Binding-site contacts:
Ligand atom C4' contacts residue LYS210 of chain 1.D at 3.3 Å.
Ligand atom O3' contacts residue PHE158 of chain 1.D at 2.9 Å (h-bond).
Ligand atom O6 contacts residue TYR257 of chain 1.C at 3.1 Å.
Ligand atom C6 contacts residue ARG259 of chain 1.C at 3.5 Å.
Ligand atom O4' contacts residue LYS210 of chain 1.D at 2.8 Å (salt-bridge).
Ligand atom O6 contacts residue MSE258 of chain 1.C at 3.4 Å (h-bond).
Ligand atom C2' contacts residue TYR257 of chain 1.C at 3.5 Å (hydrophobic).
Ligand atom O4' contacts residue LEU159 of chain 1.D at 3.0 Å (h-bond).
Ligand atom C6' contacts residue CYS268 of chain 1.C at 3.4 Å (hydrophobic).
Ligand atom C2 contacts residue ARG259 of chain 1.C at 3.3 Å.
Ligand atom O2A contacts residue LYS324 of chain 1.C at 2.7 Å (salt-bridge).
Ligand atom O2' contacts residue ASN214 of chain 1.D at 3.0 Å (h-bond).
Ligand atom N2 contacts residue ASN225 of chain 1.D at 3.2 Å (h-bond).
Ligand atom C4' contacts residue LEU159 of chain 1.D at 3.4 Å (hydrophobic).
Ligand atom C6' contacts residue LYS210 of chain 1.D at 3.5 Å.
Ligand atom O6A contacts residue CYS268 of chain 1.C at 3.4 Å.
Ligand atom O2' contacts residue TYR257 of chain 1.C at 3.4 Å (h-bond).
Ligand atom C3' contacts residue LEU159 of chain 1.D at 3.4 Å (hydrophobic).
Ligand atom O2B contacts residue GLU161 of chain 1.D at 2.9 Å (salt-bridge).
Ligand atom O5' contacts residue CYS268 of chain 1.C at 3.4 Å.
Ligand atom O6A contacts residue GLU157 of chain 1.D at 3.5 Å (salt-bridge).
Ligand atom C6' contacts residue GLU157 of chain 1.D at 3.3 Å.
Ligand atom N1 contacts residue ARG259 of chain 1.C at 2.6 Å (salt-bridge).
Ligand atom O4' contacts residue GLU157 of chain 1.D at 3.5 Å (salt-bridge).
Ligand atom O6B contacts residue GLU157 of chain 1.D at 2.5 Å (salt-bridge).
Ligand atom O2A contacts residue TYR256 of chain 1.C at 2.6 Å (h-bond).
Ligand atom O4' contacts residue PHE158 of chain 1.D at 3.1 Å.
Ligand atom O6B contacts residue CYS268 of chain 1.C at 3.4 Å (h-bond).
Ligand atom O3A contacts residue LYS324 of chain 1.C at 3.3 Å (salt-bridge).
Ligand atom O6 contacts residue ARG259 of chain 1.C at 3.0 Å (salt-bridge).
Ligand atom O6A contacts residue LYS210 of chain 1.D at 3.0 Å (salt-bridge).
Ligand atom O1A contacts residue TYR257 of chain 1.C at 2.6 Å (h-bond).
Ligand atom N2 contacts residue PHE262 of chain 1.C at 3.0 Å (h-bond).
Ligand atom O3D contacts residue GLY265 of chain 1.C at 2.9 Å (h-bond).
Ligand atom N2 contacts residue VAL221 of chain 1.D at 3.6 Å.
Ligand atom O6A contacts residue ASN214 of chain 1.D at 2.9 Å (h-bond).
Ligand atom O2' contacts residue HIS217 of chain 1.D at 2.9 Å (h-bond).
Ligand atom C5' contacts residue LEU159 of chain 1.D at 3.3 Å (hydrophobic).
Ligand atom N2 contacts residue ARG259 of chain 1.C at 3.2 Å (salt-bridge).
Ligand atom O3D contacts residue PHE264 of chain 1.C at 3.5 Å.

The protein below binds the small molecule below.
Small molecule (SMILES): Nc1nc2c(ncn2[C@@H]2O[C@H](CO[P](=O)(O)O[P](=O)(O)O[C@H]3O[C@H](C(=O)O)[C@@H](O)[C@H](O)[C@@H]3O)[C@@H](O)[C@H]2O)c(=O)[nH]1

Sequence of chain 1.C:
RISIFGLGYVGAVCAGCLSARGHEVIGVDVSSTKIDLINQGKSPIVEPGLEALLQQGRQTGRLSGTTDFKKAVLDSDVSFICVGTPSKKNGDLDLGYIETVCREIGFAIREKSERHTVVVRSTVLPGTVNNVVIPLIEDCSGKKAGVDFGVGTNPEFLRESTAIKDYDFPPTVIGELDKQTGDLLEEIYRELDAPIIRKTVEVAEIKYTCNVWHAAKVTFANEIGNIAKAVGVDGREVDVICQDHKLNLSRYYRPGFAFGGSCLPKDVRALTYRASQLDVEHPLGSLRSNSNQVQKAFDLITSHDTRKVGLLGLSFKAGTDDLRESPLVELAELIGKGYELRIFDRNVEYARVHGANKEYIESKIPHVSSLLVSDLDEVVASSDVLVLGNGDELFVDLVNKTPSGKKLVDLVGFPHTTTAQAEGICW

Sequence of chain 1.D:
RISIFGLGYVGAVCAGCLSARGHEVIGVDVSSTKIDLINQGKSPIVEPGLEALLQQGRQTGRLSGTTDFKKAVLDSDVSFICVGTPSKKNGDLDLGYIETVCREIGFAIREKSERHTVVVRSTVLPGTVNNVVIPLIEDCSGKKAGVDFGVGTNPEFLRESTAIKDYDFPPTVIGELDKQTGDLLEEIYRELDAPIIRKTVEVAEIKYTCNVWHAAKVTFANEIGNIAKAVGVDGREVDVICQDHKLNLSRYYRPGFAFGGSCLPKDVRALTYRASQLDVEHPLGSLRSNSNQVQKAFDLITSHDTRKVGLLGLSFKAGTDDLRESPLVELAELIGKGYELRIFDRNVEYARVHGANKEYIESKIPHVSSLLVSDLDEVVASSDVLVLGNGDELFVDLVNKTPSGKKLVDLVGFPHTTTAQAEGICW